The small molecule below binds the protein below.
Small molecule (SMILES): Nc1ncnc2c1ncn2[C@H]1C[C@H](O)[C@@H](COP(=O)(O)O)O1

Sequence of chain 3.Q:
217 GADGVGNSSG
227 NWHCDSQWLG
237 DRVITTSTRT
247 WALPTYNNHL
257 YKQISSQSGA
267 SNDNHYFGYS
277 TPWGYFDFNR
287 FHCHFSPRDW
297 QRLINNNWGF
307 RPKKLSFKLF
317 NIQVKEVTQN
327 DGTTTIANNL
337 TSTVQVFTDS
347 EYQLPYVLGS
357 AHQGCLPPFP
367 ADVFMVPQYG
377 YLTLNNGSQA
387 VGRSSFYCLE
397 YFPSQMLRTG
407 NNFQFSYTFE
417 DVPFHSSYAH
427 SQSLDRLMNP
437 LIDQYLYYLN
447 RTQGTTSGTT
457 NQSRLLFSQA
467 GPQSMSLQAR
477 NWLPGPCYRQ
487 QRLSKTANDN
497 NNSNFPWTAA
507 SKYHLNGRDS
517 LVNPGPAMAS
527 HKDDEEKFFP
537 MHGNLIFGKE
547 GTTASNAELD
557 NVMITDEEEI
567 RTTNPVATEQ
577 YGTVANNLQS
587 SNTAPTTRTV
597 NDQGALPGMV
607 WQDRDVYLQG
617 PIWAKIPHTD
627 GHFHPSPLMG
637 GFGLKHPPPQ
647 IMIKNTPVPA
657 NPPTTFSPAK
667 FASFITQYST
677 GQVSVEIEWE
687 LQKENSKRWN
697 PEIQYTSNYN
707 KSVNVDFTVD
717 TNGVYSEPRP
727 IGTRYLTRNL

Binding-site contacts:
Ligand atom N1 contacts residue VAL418 of chain 3.Q at 3.8 Å.
Ligand atom N6 contacts residue GLY637 of chain 3.Q at 4.1 Å.
Ligand atom O5' contacts residue PHE629 of chain 3.Q at 4.2 Å.
Ligand atom N1 contacts residue GLY639 of chain 3.Q at 2.9 Å (h-bond).
Ligand atom N6 contacts residue PRO633 of chain 3.Q at 4.2 Å.
Ligand atom C5 contacts residue SER632 of chain 3.Q at 4.3 Å.
Ligand atom C6 contacts residue PRO419 of chain 3.Q at 4.4 Å (hydrophobic).
Ligand atom C6 contacts residue GLY639 of chain 3.Q at 3.7 Å.
Ligand atom N7 contacts residue SER632 of chain 3.Q at 3.8 Å.
Ligand atom O5' contacts residue PRO631 of chain 3.Q at 4.1 Å.
Ligand atom C5 contacts residue PRO631 of chain 3.Q at 4.4 Å (hydrophobic).
Ligand atom N6 contacts residue PRO631 of chain 3.Q at 3.9 Å.
Ligand atom O4' contacts residue HIS630 of chain 3.Q at 4.4 Å.
Ligand atom C2 contacts residue PRO419 of chain 3.Q at 4.4 Å (hydrophobic).
Ligand atom C6 contacts residue PRO631 of chain 3.Q at 4.0 Å (hydrophobic).
Ligand atom N7 contacts residue PRO419 of chain 3.Q at 4.4 Å.
Ligand atom C8 contacts residue PRO419 of chain 3.Q at 4.3 Å (hydrophobic).
Ligand atom C2' contacts residue PRO419 of chain 3.Q at 4.0 Å (hydrophobic).
Ligand atom N6 contacts residue VAL418 of chain 3.Q at 3.6 Å.
Ligand atom C2 contacts residue GLY639 of chain 3.Q at 3.7 Å.
Ligand atom C5 contacts residue PRO419 of chain 3.Q at 4.2 Å (hydrophobic).
Ligand atom N3 contacts residue PRO419 of chain 3.Q at 4.3 Å.
Ligand atom O2P contacts residue PHE629 of chain 3.Q at 4.0 Å.
Ligand atom N7 contacts residue HIS630 of chain 3.Q at 4.1 Å.
Ligand atom N6 contacts residue PHE638 of chain 3.Q at 3.8 Å.
Ligand atom O4' contacts residue PRO631 of chain 3.Q at 3.8 Å.
Ligand atom C8 contacts residue HIS630 of chain 3.Q at 3.4 Å.
Ligand atom O2P contacts residue HIS628 of chain 3.Q at 4.3 Å.
Ligand atom N1 contacts residue ILE622 of chain 3.Q at 4.4 Å.
Ligand atom O2P contacts residue PRO631 of chain 3.Q at 3.8 Å.
Ligand atom N9 contacts residue PRO419 of chain 3.Q at 4.2 Å.
Ligand atom N9 contacts residue HIS630 of chain 3.Q at 4.2 Å.
Ligand atom C1' contacts residue HIS630 of chain 3.Q at 4.0 Å.
Ligand atom N7 contacts residue ASP609 of chain 3.Q at 4.5 Å.
Ligand atom C4 contacts residue PRO419 of chain 3.Q at 4.2 Å (hydrophobic).
Ligand atom C6 contacts residue SER632 of chain 3.Q at 4.3 Å.
Ligand atom N1 contacts residue PRO631 of chain 3.Q at 4.2 Å.
Ligand atom C6 contacts residue VAL418 of chain 3.Q at 3.8 Å (hydrophobic).
Ligand atom N6 contacts residue GLY639 of chain 3.Q at 2.8 Å (h-bond).
Ligand atom N6 contacts residue SER632 of chain 3.Q at 3.9 Å.